The protein below binds the small molecule below.
Small molecule (SMILES): C/C(NCc1cnc(C)nc1N)=C(/S)CCO[P](=O)([O-])O[P](=O)([O-])O

Binding-site contacts:
Ligand atom PA contacts residue TZD1 of chain 1.F at 0.1 Å.
Ligand atom N3 contacts residue TZD1 of chain 1.F at 0.2 Å (h-bond).
Ligand atom N4' contacts residue GLN197 of chain 4.A at 3.0 Å (h-bond).
Ligand atom O2A contacts residue SER547 of chain 1.A at 2.7 Å (h-bond).
Ligand atom N3' contacts residue TZD1 of chain 1.F at 0.1 Å (h-bond).
Ligand atom O7 contacts residue TZD1 of chain 1.F at 0.2 Å (h-bond).
Ligand atom O3B contacts residue GLU574 of chain 1.A at 3.1 Å (salt-bridge).
Ligand atom O1A contacts residue ALA546 of chain 1.A at 3.0 Å (h-bond).
Ligand atom C2' contacts residue TZD1 of chain 1.F at 0.2 Å.
Ligand atom PB contacts residue TZD1 of chain 1.F at 0.1 Å.
Ligand atom C6' contacts residue TZD1 of chain 1.F at 0.3 Å.
Ligand atom CM4 contacts residue TZD1 of chain 1.F at 0.3 Å.
Ligand atom O1A contacts residue ASP545 of chain 1.A at 2.8 Å (salt-bridge).
Ligand atom O2A contacts residue TZD1 of chain 1.F at 0.2 Å (h-bond).
Ligand atom O1B contacts residue GLN494 of chain 1.A at 2.7 Å (h-bond).
Ligand atom C5 contacts residue TZD1 of chain 1.F at 0.1 Å.
Ligand atom N4' contacts residue TZD1 of chain 1.F at 0.2 Å (h-bond).
Ligand atom N1' contacts residue TZD1 of chain 1.F at 0.3 Å (h-bond).
Ligand atom S1 contacts residue TZD1 of chain 1.F at 0.6 Å (h-bond).
Ligand atom O3B contacts residue ASN572 of chain 1.A at 3.1 Å (h-bond).
Ligand atom O1A contacts residue MG1 of chain 1.D at 2.1 Å.
Ligand atom C6 contacts residue TZD1 of chain 1.F at 0.3 Å.
Ligand atom O1B contacts residue TZD1 of chain 1.F at 0.1 Å (h-bond).
Ligand atom O3A contacts residue TZD1 of chain 1.F at 0.1 Å (h-bond).
Ligand atom N4' contacts residue GLY518 of chain 1.A at 3.0 Å (h-bond).
Ligand atom O1B contacts residue MET577 of chain 1.A at 3.0 Å (h-bond).
Ligand atom O3B contacts residue GLY576 of chain 1.A at 2.8 Å (h-bond).
Ligand atom C4 contacts residue TZD1 of chain 1.F at 0.2 Å.
Ligand atom O3B contacts residue TZD1 of chain 1.F at 0.1 Å (h-bond).
Ligand atom O3A contacts residue HIS495 of chain 1.A at 3.0 Å (h-bond).
Ligand atom O1A contacts residue GLU574 of chain 1.A at 3.1 Å (salt-bridge).
Ligand atom CM2 contacts residue TZD1 of chain 1.F at 0.3 Å.
Ligand atom C5' contacts residue TZD1 of chain 1.F at 0.2 Å.
Ligand atom C7' contacts residue TZD1 of chain 1.F at 0.4 Å.
Ligand atom O1A contacts residue TZD1 of chain 1.F at 0.1 Å (h-bond).
Ligand atom O2B contacts residue TZD1 of chain 1.F at 0.1 Å (h-bond).
Ligand atom C7 contacts residue TZD1 of chain 1.F at 0.4 Å.
Ligand atom N1' contacts residue GLU134 of chain 4.A at 2.8 Å (salt-bridge).
Ligand atom O3B contacts residue MG1 of chain 1.D at 2.1 Å.
Ligand atom C4' contacts residue TZD1 of chain 1.F at 0.1 Å.

Sequence of chain 1.A:
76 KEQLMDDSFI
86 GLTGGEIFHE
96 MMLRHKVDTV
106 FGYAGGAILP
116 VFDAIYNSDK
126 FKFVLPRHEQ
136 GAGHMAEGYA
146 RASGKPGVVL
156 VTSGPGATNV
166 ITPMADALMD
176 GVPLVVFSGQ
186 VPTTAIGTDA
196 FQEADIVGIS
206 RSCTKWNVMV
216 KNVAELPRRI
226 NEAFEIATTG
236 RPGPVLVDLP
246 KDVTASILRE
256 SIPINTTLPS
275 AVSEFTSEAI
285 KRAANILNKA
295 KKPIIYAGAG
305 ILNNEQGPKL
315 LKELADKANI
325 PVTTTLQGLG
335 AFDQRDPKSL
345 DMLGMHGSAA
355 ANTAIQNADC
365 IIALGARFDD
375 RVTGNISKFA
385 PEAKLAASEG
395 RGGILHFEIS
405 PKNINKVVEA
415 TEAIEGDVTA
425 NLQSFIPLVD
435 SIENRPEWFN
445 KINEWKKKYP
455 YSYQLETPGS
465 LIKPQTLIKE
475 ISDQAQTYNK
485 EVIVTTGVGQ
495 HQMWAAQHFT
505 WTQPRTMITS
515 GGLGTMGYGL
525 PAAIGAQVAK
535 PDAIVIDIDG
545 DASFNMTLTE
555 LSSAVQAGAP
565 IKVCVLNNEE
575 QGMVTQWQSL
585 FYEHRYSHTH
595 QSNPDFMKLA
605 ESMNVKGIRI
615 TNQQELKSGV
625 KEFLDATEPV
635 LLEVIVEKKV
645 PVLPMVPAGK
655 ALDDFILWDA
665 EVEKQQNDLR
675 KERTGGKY

Sequence of chain 4.A:
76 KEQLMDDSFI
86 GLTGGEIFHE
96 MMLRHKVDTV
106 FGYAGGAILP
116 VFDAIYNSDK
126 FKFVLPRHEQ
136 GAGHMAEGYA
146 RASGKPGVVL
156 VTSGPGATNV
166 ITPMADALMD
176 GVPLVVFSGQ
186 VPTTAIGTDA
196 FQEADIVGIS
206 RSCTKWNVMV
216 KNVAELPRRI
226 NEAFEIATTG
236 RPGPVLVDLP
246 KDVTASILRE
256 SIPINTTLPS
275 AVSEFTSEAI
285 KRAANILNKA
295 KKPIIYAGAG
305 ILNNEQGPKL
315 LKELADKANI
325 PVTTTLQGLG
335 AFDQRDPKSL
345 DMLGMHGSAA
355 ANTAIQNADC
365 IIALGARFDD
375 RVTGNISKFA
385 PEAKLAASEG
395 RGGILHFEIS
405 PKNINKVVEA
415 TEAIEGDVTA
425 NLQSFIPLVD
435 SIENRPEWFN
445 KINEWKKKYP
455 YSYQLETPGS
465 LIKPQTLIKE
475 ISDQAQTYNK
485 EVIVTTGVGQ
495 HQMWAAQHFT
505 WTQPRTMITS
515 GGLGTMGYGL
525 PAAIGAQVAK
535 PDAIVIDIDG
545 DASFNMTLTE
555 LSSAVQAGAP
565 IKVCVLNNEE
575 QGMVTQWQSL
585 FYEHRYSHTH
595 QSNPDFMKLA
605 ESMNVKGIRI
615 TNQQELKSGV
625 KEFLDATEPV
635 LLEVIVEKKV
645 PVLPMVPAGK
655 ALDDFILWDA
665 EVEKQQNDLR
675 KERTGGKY